Binding-site contacts:
Ligand atom C2 contacts residue PRO348 of chain 1.A at 3.7 Å (hydrophobic).
Ligand atom C3 contacts residue THR146 of chain 1.A at 4.1 Å.
Ligand atom C1 contacts residue PHE346 of chain 1.A at 4.2 Å (hydrophobic).
Ligand atom C1 contacts residue LEU349 of chain 1.A at 4.1 Å (hydrophobic).
Ligand atom C2 contacts residue PHE346 of chain 1.A at 4.4 Å (hydrophobic).
Ligand atom C5 contacts residue LEU145 of chain 1.A at 4.1 Å (hydrophobic).
Ligand atom C3 contacts residue LEU145 of chain 1.A at 4.3 Å (hydrophobic).
Ligand atom C3 contacts residue LEU349 of chain 1.A at 4.5 Å (hydrophobic).
Ligand atom C2 contacts residue LEU145 of chain 1.A at 4.2 Å (hydrophobic).
Ligand atom C1 contacts residue THR146 of chain 1.A at 4.3 Å.
Ligand atom C2 contacts residue LEU349 of chain 1.A at 3.3 Å (hydrophobic).
Ligand atom C4 contacts residue LEU349 of chain 1.A at 4.1 Å (hydrophobic).
Ligand atom C1 contacts residue LEU145 of chain 1.A at 3.4 Å (hydrophobic).
Ligand atom C1 contacts residue PRO348 of chain 1.A at 3.1 Å (hydrophobic).
Ligand atom C1 contacts residue PLM1 of chain 1.H at 3.9 Å.

The small molecule below binds the protein below.
Small molecule (SMILES): CCCCC

Sequence of chain 1.A:
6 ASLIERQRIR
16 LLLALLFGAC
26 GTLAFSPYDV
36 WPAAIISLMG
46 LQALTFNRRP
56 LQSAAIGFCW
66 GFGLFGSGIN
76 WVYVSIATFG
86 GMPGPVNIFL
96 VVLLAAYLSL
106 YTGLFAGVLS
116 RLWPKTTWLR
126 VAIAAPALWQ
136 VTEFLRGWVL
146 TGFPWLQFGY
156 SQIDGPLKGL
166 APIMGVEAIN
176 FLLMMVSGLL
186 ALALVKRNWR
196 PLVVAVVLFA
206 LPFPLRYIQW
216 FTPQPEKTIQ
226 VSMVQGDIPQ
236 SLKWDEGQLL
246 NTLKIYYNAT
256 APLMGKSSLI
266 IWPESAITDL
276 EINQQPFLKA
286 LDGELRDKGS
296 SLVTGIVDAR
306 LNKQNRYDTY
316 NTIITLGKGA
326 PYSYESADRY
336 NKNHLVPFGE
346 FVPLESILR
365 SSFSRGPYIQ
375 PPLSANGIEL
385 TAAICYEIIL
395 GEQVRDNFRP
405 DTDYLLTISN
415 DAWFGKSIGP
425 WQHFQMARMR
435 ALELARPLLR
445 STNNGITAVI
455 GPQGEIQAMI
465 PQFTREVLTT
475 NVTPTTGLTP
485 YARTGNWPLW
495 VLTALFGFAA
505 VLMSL